A protein and the small-molecule ligand that binds it are described below.
Small molecule (SMILES): CC(=O)N[C@@H]1CCc2ccc(Oc3cnc4[nH]cc(C(=O)N[C@@H](C)C5CC5)c4n3)cc21

Sequence of chain 1.B:
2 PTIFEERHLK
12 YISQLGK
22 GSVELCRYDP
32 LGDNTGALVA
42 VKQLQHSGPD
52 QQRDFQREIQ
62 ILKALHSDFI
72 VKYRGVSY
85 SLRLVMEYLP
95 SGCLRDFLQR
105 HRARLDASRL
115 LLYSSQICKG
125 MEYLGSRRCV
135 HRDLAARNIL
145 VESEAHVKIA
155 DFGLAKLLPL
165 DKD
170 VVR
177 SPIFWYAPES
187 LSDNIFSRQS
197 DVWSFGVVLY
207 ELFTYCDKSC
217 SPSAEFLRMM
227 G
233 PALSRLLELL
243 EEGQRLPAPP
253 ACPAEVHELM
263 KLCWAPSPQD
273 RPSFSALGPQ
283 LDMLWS

Binding-site contacts:
Ligand atom N11 contacts residue LEU93 of chain 1.B at 3.1 Å (h-bond).
Ligand atom C32 contacts residue ARG141 of chain 1.B at 3.6 Å.
Ligand atom N14 contacts residue LEU144 of chain 1.B at 3.7 Å.
Ligand atom O6 contacts residue MET90 of chain 1.B at 3.6 Å.
Ligand atom N9 contacts residue ALA41 of chain 1.B at 3.4 Å.
Ligand atom C15 contacts residue LEU144 of chain 1.B at 3.7 Å (hydrophobic).
Ligand atom N9 contacts residue GLU91 of chain 1.B at 2.8 Å (salt-bridge).
Ligand atom C33 contacts residue ALA154 of chain 1.B at 4.0 Å (hydrophobic).
Ligand atom N11 contacts residue LEU144 of chain 1.B at 4.0 Å.
Ligand atom C28 contacts residue CYS97 of chain 1.B at 4.0 Å (hydrophobic).
Ligand atom C26 contacts residue LEU16 of chain 1.B at 3.6 Å (hydrophobic).
Ligand atom C30 contacts residue LEU144 of chain 1.B at 3.8 Å (hydrophobic).
Ligand atom C10 contacts residue GLU91 of chain 1.B at 3.6 Å.
Ligand atom C13 contacts residue LEU144 of chain 1.B at 4.0 Å (hydrophobic).
Ligand atom N11 contacts residue GLU91 of chain 1.B at 3.9 Å.
Ligand atom C12 contacts residue LEU93 of chain 1.B at 3.4 Å (hydrophobic).
Ligand atom C24 contacts residue LEU16 of chain 1.B at 4.0 Å (hydrophobic).
Ligand atom N9 contacts residue LEU144 of chain 1.B at 3.6 Å.
Ligand atom C17 contacts residue CYS97 of chain 1.B at 3.9 Å (hydrophobic).
Ligand atom C7 contacts residue LEU144 of chain 1.B at 3.9 Å (hydrophobic).
Ligand atom C29 contacts residue CYS97 of chain 1.B at 3.5 Å (hydrophobic).
Ligand atom C7 contacts residue ALA41 of chain 1.B at 4.0 Å (hydrophobic).
Ligand atom C20 contacts residue LEU16 of chain 1.B at 3.6 Å (hydrophobic).
Ligand atom C33 contacts residue ASP155 of chain 1.B at 3.7 Å.
Ligand atom O6 contacts residue VAL24 of chain 1.B at 3.9 Å.
Ligand atom C17 contacts residue GLY96 of chain 1.B at 3.9 Å.
Ligand atom N22 contacts residue LEU16 of chain 1.B at 2.9 Å (h-bond).
Ligand atom C24 contacts residue GLN15 of chain 1.B at 3.4 Å.
Ligand atom C30 contacts residue CYS97 of chain 1.B at 3.8 Å (hydrophobic).
Ligand atom C10 contacts residue ALA41 of chain 1.B at 3.8 Å (hydrophobic).
Ligand atom C10 contacts residue LEU144 of chain 1.B at 3.5 Å (hydrophobic).
Ligand atom C12 contacts residue TYR92 of chain 1.B at 3.4 Å (hydrophobic).
Ligand atom N11 contacts residue TYR92 of chain 1.B at 3.4 Å.
Ligand atom C8 contacts residue LEU144 of chain 1.B at 3.8 Å (hydrophobic).
Ligand atom C8 contacts residue GLU91 of chain 1.B at 3.9 Å.
Ligand atom C19 contacts residue LEU16 of chain 1.B at 3.9 Å (hydrophobic).
Ligand atom O16 contacts residue GLY96 of chain 1.B at 3.6 Å.
Ligand atom C1 contacts residue GLY17 of chain 1.B at 3.9 Å.
Ligand atom C8 contacts residue ALA41 of chain 1.B at 3.5 Å (hydrophobic).
Ligand atom C23 contacts residue LEU16 of chain 1.B at 3.9 Å (hydrophobic).